The small molecule below binds the protein below.
Small molecule (SMILES): NC[C@@H]1O[C@H](O[C@H]2[C@@H](O)[C@H](O[C@@H]3[C@@H](O)[C@H](N)C[C@H](N)[C@H]3O[C@H]3O[C@H](CN)[C@@H](O)[C@H](O)[C@H]3N)O[C@@H]2CO)[C@H](N)[C@@H](O)[C@@H]1O

Binding-site contacts:
Ligand atom O4 contacts residue ARG70 of chain 1.KC at 4.1 Å.
Ligand atom N6 contacts residue ARG70 of chain 1.KC at 3.9 Å.

Sequence of chain 1.KC:
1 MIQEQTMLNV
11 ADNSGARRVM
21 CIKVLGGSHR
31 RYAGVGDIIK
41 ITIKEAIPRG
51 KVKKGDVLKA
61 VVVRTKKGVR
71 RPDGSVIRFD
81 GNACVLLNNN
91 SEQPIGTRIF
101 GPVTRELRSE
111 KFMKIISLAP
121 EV